Binding-site contacts:
Ligand atom C2A contacts residue TYR322 of chain 2.F at 3.4 Å (hydrophobic).
Ligand atom OP3 contacts residue GLY201 of chain 2.F at 2.9 Å (h-bond).
Ligand atom C2A contacts residue ASN97 of chain 2.F at 3.1 Å.
Ligand atom OXT contacts residue ASN97 of chain 2.F at 3.1 Å (h-bond).
Ligand atom C4 contacts residue GLY245 of chain 2.F at 3.4 Å.
Ligand atom OXT contacts residue THR94 of chain 2.F at 3.3 Å (h-bond).
Ligand atom OP2 contacts residue THR205 of chain 2.F at 2.6 Å (h-bond).
Ligand atom C6 contacts residue GLY245 of chain 2.F at 3.7 Å.
Ligand atom C5M contacts residue GLY245 of chain 2.F at 3.5 Å.
Ligand atom C2 contacts residue SER289 of chain 2.F at 3.5 Å.
Ligand atom C2A contacts residue THR244 of chain 2.F at 3.6 Å.
Ligand atom CB contacts residue GLN167 of chain 2.F at 3.3 Å.
Ligand atom N1 contacts residue PRO316 of chain 2.F at 3.5 Å.
Ligand atom OXT contacts residue SER95 of chain 2.F at 3.4 Å (h-bond).
Ligand atom C6 contacts residue ASN246 of chain 2.F at 3.5 Å.
Ligand atom C5 contacts residue GLY245 of chain 2.F at 3.2 Å.
Ligand atom SG contacts residue SER95 of chain 2.F at 3.0 Å (h-bond).
Ligand atom OP3 contacts residue SER202 of chain 2.F at 3.4 Å (h-bond).
Ligand atom OP3 contacts residue GLY203 of chain 2.F at 3.0 Å (h-bond).
Ligand atom C2A contacts residue SER317 of chain 2.F at 3.5 Å.
Ligand atom C2A contacts residue SER289 of chain 2.F at 3.4 Å.
Ligand atom O3 contacts residue ASN97 of chain 2.F at 2.8 Å (h-bond).
Ligand atom OXT contacts residue MET98 of chain 2.F at 2.9 Å (h-bond).
Ligand atom OP2 contacts residue GLY204 of chain 2.F at 3.6 Å (h-bond).
Ligand atom OP2 contacts residue SER202 of chain 2.F at 3.5 Å (h-bond).
Ligand atom N1 contacts residue SER289 of chain 2.F at 2.8 Å (h-bond).
Ligand atom O contacts residue THR94 of chain 2.F at 2.6 Å (h-bond).
Ligand atom C contacts residue SER95 of chain 2.F at 3.3 Å.
Ligand atom C contacts residue MET98 of chain 2.F at 3.5 Å (hydrophobic).
Ligand atom C contacts residue THR94 of chain 2.F at 3.4 Å.
Ligand atom O contacts residue GLN167 of chain 2.F at 3.3 Å (h-bond).
Ligand atom CA contacts residue GLN167 of chain 2.F at 3.5 Å.
Ligand atom C5M contacts residue GLY201 of chain 2.F at 3.6 Å.
Ligand atom O contacts residue MET98 of chain 2.F at 3.4 Å.
Ligand atom OP1 contacts residue GLY201 of chain 2.F at 3.7 Å.
Ligand atom C3 contacts residue GLY245 of chain 2.F at 3.6 Å.
Ligand atom OP1 contacts residue SER202 of chain 2.F at 2.5 Å (h-bond).
Ligand atom N contacts residue SER95 of chain 2.F at 3.7 Å.
Ligand atom P contacts residue SER202 of chain 2.F at 3.4 Å.
Ligand atom O contacts residue SER95 of chain 2.F at 3.0 Å (h-bond).

The protein below binds the small molecule below.
Small molecule (SMILES): Cc1ncc(COP(=O)(O)O)c(CN[C@@H](CS)C(=O)O)c1O

Sequence of chain 2.F:
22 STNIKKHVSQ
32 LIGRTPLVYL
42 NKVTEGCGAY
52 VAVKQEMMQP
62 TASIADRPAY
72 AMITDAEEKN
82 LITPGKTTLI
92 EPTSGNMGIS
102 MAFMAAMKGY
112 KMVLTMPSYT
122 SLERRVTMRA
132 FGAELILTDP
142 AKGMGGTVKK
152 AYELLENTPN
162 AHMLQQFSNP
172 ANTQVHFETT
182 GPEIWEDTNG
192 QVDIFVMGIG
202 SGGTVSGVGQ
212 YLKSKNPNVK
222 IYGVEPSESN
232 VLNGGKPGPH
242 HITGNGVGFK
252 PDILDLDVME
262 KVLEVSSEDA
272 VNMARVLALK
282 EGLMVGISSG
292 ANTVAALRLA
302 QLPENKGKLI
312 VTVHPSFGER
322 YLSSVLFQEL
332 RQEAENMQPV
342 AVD